Sequence of chain 3.A:
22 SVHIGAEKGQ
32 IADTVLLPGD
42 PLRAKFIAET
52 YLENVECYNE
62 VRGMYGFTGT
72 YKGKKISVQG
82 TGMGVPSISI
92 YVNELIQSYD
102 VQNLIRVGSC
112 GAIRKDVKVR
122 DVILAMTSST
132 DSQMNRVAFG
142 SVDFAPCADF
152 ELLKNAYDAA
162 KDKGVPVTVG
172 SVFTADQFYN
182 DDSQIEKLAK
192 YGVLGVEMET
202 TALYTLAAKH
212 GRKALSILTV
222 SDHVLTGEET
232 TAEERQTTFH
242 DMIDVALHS

This small molecule binds to this protein.
Small molecule (SMILES): Nc1nc(F)nc2c1ncn2[C@@H]1O[C@H](CO)[C@@H](O)[C@H]1O

Sequence of chain 3.B:
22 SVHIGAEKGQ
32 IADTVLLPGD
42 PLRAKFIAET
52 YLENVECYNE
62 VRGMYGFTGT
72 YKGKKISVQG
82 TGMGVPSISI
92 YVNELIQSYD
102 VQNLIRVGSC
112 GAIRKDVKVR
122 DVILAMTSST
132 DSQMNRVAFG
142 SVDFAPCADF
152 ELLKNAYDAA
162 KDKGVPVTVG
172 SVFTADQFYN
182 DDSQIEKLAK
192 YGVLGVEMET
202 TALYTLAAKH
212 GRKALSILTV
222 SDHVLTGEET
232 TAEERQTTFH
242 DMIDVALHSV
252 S

Binding-site contacts:
Ligand atom N6 contacts residue GLY112 of chain 3.A at 3.3 Å.
Ligand atom N3 contacts residue PHE179 of chain 3.A at 3.6 Å.
Ligand atom N9 contacts residue SER110 of chain 3.A at 3.6 Å (h-bond).
Ligand atom N6 contacts residue ASP223 of chain 3.A at 3.1 Å (salt-bridge).
Ligand atom C8 contacts residue SER110 of chain 3.A at 3.1 Å.
Ligand atom N7 contacts residue SER222 of chain 3.A at 2.6 Å (h-bond).
Ligand atom C5 contacts residue GLY112 of chain 3.A at 3.6 Å.
Ligand atom C4 contacts residue VAL197 of chain 3.A at 3.8 Å (hydrophobic).
Ligand atom C5 contacts residue SER222 of chain 3.A at 3.8 Å.
Ligand atom N3 contacts residue VAL197 of chain 3.A at 3.7 Å.
Ligand atom C5' contacts residue PHE179 of chain 3.A at 3.7 Å (hydrophobic).
Ligand atom C8 contacts residue CYS111 of chain 3.A at 3.8 Å (hydrophobic).
Ligand atom C2 contacts residue PHE179 of chain 3.A at 3.4 Å (hydrophobic).
Ligand atom C2 contacts residue VAL197 of chain 3.A at 3.6 Å (hydrophobic).
Ligand atom C3' contacts residue GLU200 of chain 3.A at 3.5 Å.
Ligand atom N1 contacts residue PHE179 of chain 3.A at 3.5 Å.
Ligand atom O2' contacts residue ARG107 of chain 3.A at 3.2 Å (salt-bridge).
Ligand atom N1 contacts residue VAL197 of chain 3.A at 3.7 Å.
Ligand atom F contacts residue VAL197 of chain 3.A at 3.5 Å.
Ligand atom C8 contacts residue SER222 of chain 3.A at 3.2 Å.
Ligand atom O2' contacts residue GLU200 of chain 3.A at 2.7 Å (salt-bridge).
Ligand atom O2' contacts residue GLU198 of chain 3.A at 3.5 Å.
Ligand atom N3 contacts residue GLU198 of chain 3.A at 3.6 Å.
Ligand atom C5' contacts residue HIS24 of chain 3.B at 3.5 Å.
Ligand atom N7 contacts residue CYS111 of chain 3.A at 3.7 Å.
Ligand atom F contacts residue MET199 of chain 3.A at 3.8 Å.
Ligand atom C6 contacts residue GLY112 of chain 3.A at 3.6 Å.
Ligand atom C1' contacts residue SER110 of chain 3.A at 3.3 Å.
Ligand atom O2' contacts residue SER110 of chain 3.A at 3.8 Å.
Ligand atom C6 contacts residue PHE179 of chain 3.A at 3.7 Å (hydrophobic).
Ligand atom C4' contacts residue ARG63 of chain 3.B at 3.6 Å.
Ligand atom F contacts residue PHE179 of chain 3.A at 3.5 Å.
Ligand atom C4 contacts residue PHE179 of chain 3.A at 3.8 Å (hydrophobic).
Ligand atom O3' contacts residue GLU200 of chain 3.A at 2.5 Å (salt-bridge).
Ligand atom N7 contacts residue GLY112 of chain 3.A at 3.6 Å (h-bond).
Ligand atom O4' contacts residue ARG63 of chain 3.B at 3.7 Å.
Ligand atom O2' contacts residue MET199 of chain 3.A at 3.3 Å (h-bond).
Ligand atom N6 contacts residue VAL225 of chain 3.A at 3.7 Å.
Ligand atom O5' contacts residue HIS24 of chain 3.B at 2.4 Å (h-bond).
Ligand atom O5' contacts residue ARG63 of chain 3.B at 3.0 Å (salt-bridge).